A small-molecule ligand and the protein it binds are described below.
Small molecule (SMILES): [H]/N=N/NCCOCCOc1ccc(-c2cn(C[C@@H]3NC[C@@H](O)[C@H]3O)nn2)cc1

Binding-site contacts:
Ligand atom C17 contacts residue GLU405 of chain 2.A at 3.8 Å.
Ligand atom C02 contacts residue HIS180 of chain 2.A at 4.0 Å.
Ligand atom C04 contacts residue HIS121 of chain 2.A at 3.6 Å.
Ligand atom C16 contacts residue VAL179 of chain 2.A at 3.8 Å (hydrophobic).
Ligand atom C02 contacts residue LEU173 of chain 2.A at 4.0 Å (hydrophobic).
Ligand atom C03 contacts residue HIS121 of chain 2.A at 3.8 Å.
Ligand atom O02 contacts residue GLN20 of chain 2.A at 2.5 Å (h-bond).
Ligand atom C17 contacts residue TRP406 of chain 2.A at 4.1 Å (hydrophobic).
Ligand atom C10 contacts residue LEU173 of chain 2.A at 3.8 Å (hydrophobic).
Ligand atom C03 contacts residue GLU352 of chain 2.A at 3.1 Å.
Ligand atom N01 contacts residue TYR296 of chain 2.A at 4.1 Å.
Ligand atom C03 contacts residue GLU166 of chain 2.A at 3.1 Å.
Ligand atom C04 contacts residue TRP398 of chain 2.A at 3.8 Å (hydrophobic).
Ligand atom C04 contacts residue TRP406 of chain 2.A at 3.8 Å (hydrophobic).
Ligand atom C05 contacts residue GLU405 of chain 2.A at 3.7 Å.
Ligand atom C11 contacts residue LEU173 of chain 2.A at 3.8 Å (hydrophobic).
Ligand atom O01 contacts residue TRP406 of chain 2.A at 3.1 Å (h-bond).
Ligand atom O03 contacts residue LEU173 of chain 2.A at 3.6 Å.
Ligand atom O02 contacts residue TRP398 of chain 2.A at 3.8 Å.
Ligand atom C03 contacts residue TRP122 of chain 2.A at 4.1 Å (hydrophobic).
Ligand atom O01 contacts residue TRP398 of chain 2.A at 3.6 Å.
Ligand atom C01 contacts residue GLU405 of chain 2.A at 3.7 Å.
Ligand atom C01 contacts residue TYR296 of chain 2.A at 3.9 Å (hydrophobic).
Ligand atom C05 contacts residue TRP406 of chain 2.A at 3.8 Å (hydrophobic).
Ligand atom O02 contacts residue HIS121 of chain 2.A at 2.8 Å (h-bond).
Ligand atom C05 contacts residue TRP398 of chain 2.A at 3.8 Å (hydrophobic).
Ligand atom O02 contacts residue TRP406 of chain 2.A at 3.0 Å (h-bond).
Ligand atom C04 contacts residue GLU352 of chain 2.A at 3.5 Å.
Ligand atom N03 contacts residue TRP326 of chain 2.A at 4.1 Å.
Ligand atom N01 contacts residue GLU352 of chain 2.A at 3.1 Å (salt-bridge).
Ligand atom C04 contacts residue GLN20 of chain 2.A at 3.7 Å.
Ligand atom C09 contacts residue GLU405 of chain 2.A at 3.8 Å.
Ligand atom C14 contacts residue VAL179 of chain 2.A at 3.9 Å (hydrophobic).
Ligand atom O01 contacts residue GLU405 of chain 2.A at 2.6 Å (salt-bridge).
Ligand atom C09 contacts residue TRP326 of chain 2.A at 3.9 Å (hydrophobic).
Ligand atom O01 contacts residue GLN20 of chain 2.A at 2.8 Å (h-bond).
Ligand atom C03 contacts residue ASN165 of chain 2.A at 4.0 Å.
Ligand atom N02 contacts residue TRP326 of chain 2.A at 3.8 Å.
Ligand atom C12 contacts residue LEU173 of chain 2.A at 4.1 Å (hydrophobic).
Ligand atom N01 contacts residue GLU166 of chain 2.A at 3.4 Å (salt-bridge).

Sequence of chain 2.A:
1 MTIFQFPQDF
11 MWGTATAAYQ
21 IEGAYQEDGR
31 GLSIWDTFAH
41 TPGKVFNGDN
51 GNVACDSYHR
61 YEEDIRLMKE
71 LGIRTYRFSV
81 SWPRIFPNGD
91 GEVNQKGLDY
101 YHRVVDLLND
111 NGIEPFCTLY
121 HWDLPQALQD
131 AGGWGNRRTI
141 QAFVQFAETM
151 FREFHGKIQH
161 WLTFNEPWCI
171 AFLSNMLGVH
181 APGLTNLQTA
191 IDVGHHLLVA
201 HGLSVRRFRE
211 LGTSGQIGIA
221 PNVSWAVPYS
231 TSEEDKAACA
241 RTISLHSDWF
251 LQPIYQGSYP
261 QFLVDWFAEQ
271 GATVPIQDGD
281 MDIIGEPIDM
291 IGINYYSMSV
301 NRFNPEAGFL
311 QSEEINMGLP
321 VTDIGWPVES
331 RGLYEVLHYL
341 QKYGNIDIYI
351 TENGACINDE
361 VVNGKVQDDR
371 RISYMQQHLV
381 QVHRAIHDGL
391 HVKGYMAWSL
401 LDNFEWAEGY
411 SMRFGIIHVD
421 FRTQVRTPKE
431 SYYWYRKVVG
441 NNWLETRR